Binding-site contacts:
Ligand atom N2 contacts residue GLU89 of chain 1.A at 3.6 Å.
Ligand atom C8 contacts residue ALA39 of chain 1.A at 4.0 Å (hydrophobic).
Ligand atom C9 contacts residue ALA39 of chain 1.A at 3.8 Å (hydrophobic).
Ligand atom O1 contacts residue THR22 of chain 1.A at 3.7 Å.
Ligand atom C11 contacts residue ALA39 of chain 1.A at 4.0 Å (hydrophobic).
Ligand atom O2 contacts residue GLY21 of chain 1.A at 3.3 Å.
Ligand atom C10 contacts residue VAL72 of chain 1.A at 4.0 Å (hydrophobic).
Ligand atom C1 contacts residue ASP153 of chain 1.A at 3.7 Å.
Ligand atom C8 contacts residue LYS41 of chain 1.A at 4.0 Å.
Ligand atom N2 contacts residue LEU142 of chain 1.A at 3.9 Å.
Ligand atom O1 contacts residue GLY21 of chain 1.A at 3.1 Å.
Ligand atom C2 contacts residue ASP153 of chain 1.A at 3.9 Å.
Ligand atom C12 contacts residue GLN139 of chain 1.A at 4.1 Å.
Ligand atom C6 contacts residue VAL26 of chain 1.A at 3.5 Å (hydrophobic).
Ligand atom C10 contacts residue ALA39 of chain 1.A at 3.7 Å (hydrophobic).
Ligand atom C10 contacts residue GLU89 of chain 1.A at 3.0 Å.
Ligand atom C1 contacts residue THR22 of chain 1.A at 3.6 Å.
Ligand atom N2 contacts residue PHE90 of chain 1.A at 3.6 Å.
Ligand atom C10 contacts residue LEU91 of chain 1.A at 3.8 Å (hydrophobic).
Ligand atom C4 contacts residue GLN139 of chain 1.A at 3.6 Å.
Ligand atom C11 contacts residue LEU91 of chain 1.A at 3.4 Å (hydrophobic).
Ligand atom N3 contacts residue LEU142 of chain 1.A at 3.8 Å.
Ligand atom N2 contacts residue ALA39 of chain 1.A at 3.9 Å.
Ligand atom N2 contacts residue LEU91 of chain 1.A at 3.0 Å (h-bond).
Ligand atom C5 contacts residue VAL26 of chain 1.A at 3.7 Å (hydrophobic).
Ligand atom O2 contacts residue THR22 of chain 1.A at 2.8 Å (h-bond).
Ligand atom C3 contacts residue GLN139 of chain 1.A at 4.0 Å.
Ligand atom C9 contacts residue GLU89 of chain 1.A at 4.0 Å.
Ligand atom C9 contacts residue LYS41 of chain 1.A at 4.0 Å.
Ligand atom O1 contacts residue VAL26 of chain 1.A at 3.7 Å.
Ligand atom C7 contacts residue LYS41 of chain 1.A at 3.6 Å.
Ligand atom N1 contacts residue LYS41 of chain 1.A at 3.1 Å.
Ligand atom C4 contacts residue VAL26 of chain 1.A at 3.8 Å (hydrophobic).
Ligand atom C1 contacts residue GLY21 of chain 1.A at 3.3 Å.
Ligand atom O1 contacts residue ASP153 of chain 1.A at 3.7 Å.
Ligand atom C12 contacts residue ASP153 of chain 1.A at 4.0 Å.
Ligand atom C11 contacts residue LEU142 of chain 1.A at 3.6 Å (hydrophobic).
Ligand atom C2 contacts residue GLN139 of chain 1.A at 3.9 Å.
Ligand atom C12 contacts residue LYS41 of chain 1.A at 3.8 Å.
Ligand atom C10 contacts residue PHE90 of chain 1.A at 4.1 Å (hydrophobic).

This small molecule binds to this protein.
Small molecule (SMILES): O=C(O)Cc1cccc(Nc2ccncn2)c1

Sequence of chain 1.A:
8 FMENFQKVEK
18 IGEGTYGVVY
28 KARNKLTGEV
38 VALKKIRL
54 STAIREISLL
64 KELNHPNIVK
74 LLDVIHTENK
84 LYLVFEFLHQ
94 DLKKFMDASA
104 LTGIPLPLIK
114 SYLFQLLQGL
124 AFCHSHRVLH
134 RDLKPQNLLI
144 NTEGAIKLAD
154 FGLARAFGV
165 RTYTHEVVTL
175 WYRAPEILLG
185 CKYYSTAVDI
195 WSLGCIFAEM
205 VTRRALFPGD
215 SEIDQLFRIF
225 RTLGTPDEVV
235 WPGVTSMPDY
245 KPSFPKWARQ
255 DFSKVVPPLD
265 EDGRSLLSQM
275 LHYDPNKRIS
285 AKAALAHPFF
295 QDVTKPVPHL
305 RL